Sequence of chain 1.B:
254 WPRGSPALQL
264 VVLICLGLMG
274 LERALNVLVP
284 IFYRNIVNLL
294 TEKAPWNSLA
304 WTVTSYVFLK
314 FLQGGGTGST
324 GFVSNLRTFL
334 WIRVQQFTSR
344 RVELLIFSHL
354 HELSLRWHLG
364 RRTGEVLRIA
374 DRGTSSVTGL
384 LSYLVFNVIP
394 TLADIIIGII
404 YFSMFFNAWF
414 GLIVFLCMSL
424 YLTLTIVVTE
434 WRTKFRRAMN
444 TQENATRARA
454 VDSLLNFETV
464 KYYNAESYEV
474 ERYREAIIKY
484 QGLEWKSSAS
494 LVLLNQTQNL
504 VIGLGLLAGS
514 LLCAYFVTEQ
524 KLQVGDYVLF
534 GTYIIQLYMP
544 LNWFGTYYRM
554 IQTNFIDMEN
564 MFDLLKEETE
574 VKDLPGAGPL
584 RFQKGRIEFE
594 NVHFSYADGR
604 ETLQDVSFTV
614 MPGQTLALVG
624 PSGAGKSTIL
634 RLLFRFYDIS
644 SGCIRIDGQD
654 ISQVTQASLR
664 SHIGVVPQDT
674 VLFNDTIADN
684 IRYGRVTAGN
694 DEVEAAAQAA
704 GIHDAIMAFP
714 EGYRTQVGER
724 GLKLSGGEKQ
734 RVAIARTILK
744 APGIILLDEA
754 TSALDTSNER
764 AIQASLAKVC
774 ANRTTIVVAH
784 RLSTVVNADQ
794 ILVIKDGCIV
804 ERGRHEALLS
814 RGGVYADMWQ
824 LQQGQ

Binding-site contacts:
Ligand atom CAR contacts residue TRP304 of chain 1.B at 3.4 Å (hydrophobic).
Ligand atom CAV contacts residue ALA303 of chain 1.B at 4.1 Å (hydrophobic).
Ligand atom CAE contacts residue LEU510 of chain 1.A at 3.6 Å (hydrophobic).
Ligand atom CBB contacts residue PHE311 of chain 1.B at 3.9 Å (hydrophobic).
Ligand atom CAC contacts residue PHE311 of chain 1.B at 3.6 Å (hydrophobic).
Ligand atom CAD contacts residue ALA303 of chain 1.B at 4.1 Å (hydrophobic).
Ligand atom CAD contacts residue LEU514 of chain 1.A at 4.2 Å (hydrophobic).
Ligand atom CAE contacts residue THR307 of chain 1.B at 3.7 Å.
Ligand atom CAM contacts residue TRP299 of chain 1.B at 3.5 Å (hydrophobic).
Ligand atom CAS contacts residue TRP304 of chain 1.B at 4.1 Å (hydrophobic).
Ligand atom CAD contacts residue THR307 of chain 1.B at 3.2 Å.
Ligand atom CAE contacts residue PHE311 of chain 1.B at 3.7 Å (hydrophobic).
Ligand atom OAW contacts residue ALA303 of chain 1.B at 4.4 Å.
Ligand atom CAA contacts residue LEU507 of chain 1.A at 4.0 Å (hydrophobic).
Ligand atom CAQ contacts residue LEU510 of chain 1.A at 4.4 Å (hydrophobic).
Ligand atom CAT contacts residue TRP304 of chain 1.B at 3.6 Å (hydrophobic).
Ligand atom CAS contacts residue THR307 of chain 1.B at 4.2 Å.
Ligand atom CAA contacts residue LEU503 of chain 1.A at 3.8 Å (hydrophobic).
Ligand atom CBD contacts residue LEU514 of chain 1.A at 4.5 Å (hydrophobic).
Ligand atom CAL contacts residue TRP299 of chain 1.B at 3.9 Å (hydrophobic).

Sequence of chain 1.A:
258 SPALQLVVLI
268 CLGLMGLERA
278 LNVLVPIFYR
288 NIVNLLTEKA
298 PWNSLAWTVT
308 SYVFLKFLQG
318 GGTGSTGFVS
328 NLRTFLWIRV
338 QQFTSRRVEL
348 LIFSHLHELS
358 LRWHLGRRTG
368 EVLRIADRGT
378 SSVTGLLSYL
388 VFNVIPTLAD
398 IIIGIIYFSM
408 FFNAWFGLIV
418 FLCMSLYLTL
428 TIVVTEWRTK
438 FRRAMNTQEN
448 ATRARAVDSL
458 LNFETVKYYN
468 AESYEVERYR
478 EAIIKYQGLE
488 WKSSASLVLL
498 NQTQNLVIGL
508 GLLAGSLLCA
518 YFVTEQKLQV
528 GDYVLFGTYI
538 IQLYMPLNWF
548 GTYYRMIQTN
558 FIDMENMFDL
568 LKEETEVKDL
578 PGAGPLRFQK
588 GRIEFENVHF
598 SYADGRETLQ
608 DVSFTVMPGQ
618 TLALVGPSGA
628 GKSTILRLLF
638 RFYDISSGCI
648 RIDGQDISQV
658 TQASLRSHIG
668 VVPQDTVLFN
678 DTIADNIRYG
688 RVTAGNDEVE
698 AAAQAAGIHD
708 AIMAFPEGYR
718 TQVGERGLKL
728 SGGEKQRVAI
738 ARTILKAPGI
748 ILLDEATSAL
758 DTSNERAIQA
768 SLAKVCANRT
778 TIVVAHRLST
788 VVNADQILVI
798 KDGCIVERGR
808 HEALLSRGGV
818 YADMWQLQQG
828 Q

A small-molecule ligand and the protein it binds are described below.
Small molecule (SMILES): CC(C)CCC[C@@H](C)[C@H]1CC[C@H]2[C@@H]3CC=C4C[C@@H](OC(=O)CCC(=O)O)CC[C@]4(C)[C@H]3CC[C@]12C